Sequence of chain 1.A:
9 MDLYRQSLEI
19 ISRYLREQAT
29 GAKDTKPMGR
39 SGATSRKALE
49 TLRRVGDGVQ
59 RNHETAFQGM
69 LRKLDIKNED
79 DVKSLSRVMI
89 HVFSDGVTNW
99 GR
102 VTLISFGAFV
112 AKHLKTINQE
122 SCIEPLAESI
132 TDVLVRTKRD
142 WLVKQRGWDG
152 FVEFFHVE

Binding-site contacts:
Ligand atom C19 contacts residue PHE107 of chain 1.A at 3.5 Å (hydrophobic).
Ligand atom C10 contacts residue PHE91 of chain 1.A at 3.8 Å (hydrophobic).
Ligand atom C4 contacts residue MET68 of chain 1.A at 3.8 Å (hydrophobic).
Ligand atom O35 contacts residue ARG100 of chain 1.A at 2.9 Å (salt-bridge).
Ligand atom C24 contacts residue MET87 of chain 1.A at 3.9 Å (hydrophobic).
Ligand atom C7 contacts residue LEU83 of chain 1.A at 3.8 Å (hydrophobic).
Ligand atom C21 contacts residue LEU104 of chain 1.A at 3.8 Å (hydrophobic).
Ligand atom C11 contacts residue PHE107 of chain 1.A at 3.5 Å (hydrophobic).
Ligand atom O34 contacts residue THR103 of chain 1.A at 3.7 Å.
Ligand atom O35 contacts residue PHE91 of chain 1.A at 3.8 Å.
Ligand atom S37 contacts residue THR103 of chain 1.A at 3.7 Å.
Ligand atom C18 contacts residue LEU104 of chain 1.A at 3.9 Å (hydrophobic).
Ligand atom C8 contacts residue LEU104 of chain 1.A at 3.6 Å (hydrophobic).
Ligand atom C30 contacts residue MET87 of chain 1.A at 3.7 Å (hydrophobic).
Ligand atom C19 contacts residue MET87 of chain 1.A at 3.6 Å (hydrophobic).
Ligand atom C20 contacts residue MET87 of chain 1.A at 3.5 Å (hydrophobic).
Ligand atom C20 contacts residue PHE107 of chain 1.A at 3.5 Å (hydrophobic).
Ligand atom C11 contacts residue GLY108 of chain 1.A at 3.8 Å.
Ligand atom C15 contacts residue VAL90 of chain 1.A at 3.9 Å (hydrophobic).
Ligand atom C10 contacts residue VAL90 of chain 1.A at 3.7 Å (hydrophobic).
Ligand atom C30 contacts residue LEU127 of chain 1.A at 3.7 Å (hydrophobic).
Ligand atom O33 contacts residue PHE107 of chain 1.A at 3.4 Å.
Ligand atom O33 contacts residue MET68 of chain 1.A at 3.7 Å.
Ligand atom C22 contacts residue PHE107 of chain 1.A at 3.6 Å (hydrophobic).
Ligand atom C28 contacts residue MET68 of chain 1.A at 3.6 Å (hydrophobic).
Ligand atom N31 contacts residue THR103 of chain 1.A at 3.3 Å.
Ligand atom C9 contacts residue LEU104 of chain 1.A at 3.2 Å (hydrophobic).
Ligand atom C1 contacts residue LEU72 of chain 1.A at 3.7 Å (hydrophobic).
Ligand atom C14 contacts residue MET68 of chain 1.A at 3.5 Å (hydrophobic).
Ligand atom C1 contacts residue LYS71 of chain 1.A at 3.9 Å.
Ligand atom C5 contacts residue LEU72 of chain 1.A at 3.5 Å (hydrophobic).
Ligand atom C11 contacts residue LEU104 of chain 1.A at 3.5 Å (hydrophobic).
Ligand atom C7 contacts residue PHE107 of chain 1.A at 3.8 Å (hydrophobic).
Ligand atom C12 contacts residue MET68 of chain 1.A at 3.7 Å (hydrophobic).
Ligand atom O33 contacts residue THR103 of chain 1.A at 3.6 Å.
Ligand atom C7 contacts residue MET87 of chain 1.A at 3.8 Å (hydrophobic).
Ligand atom C9 contacts residue PHE107 of chain 1.A at 3.5 Å (hydrophobic).
Ligand atom C16 contacts residue MET68 of chain 1.A at 3.3 Å (hydrophobic).
Ligand atom C24 contacts residue PHE107 of chain 1.A at 3.5 Å (hydrophobic).
Ligand atom O33 contacts residue PHE65 of chain 1.A at 3.4 Å.

The protein below binds the small molecule below.
Small molecule (SMILES): Cc1ccc(-c2ccc(C(=O)O)c(NS(=O)(=O)c3ccc(Oc4ccccc4)cc3)c2)c2ccccc12